Sequence of chain 1.B:
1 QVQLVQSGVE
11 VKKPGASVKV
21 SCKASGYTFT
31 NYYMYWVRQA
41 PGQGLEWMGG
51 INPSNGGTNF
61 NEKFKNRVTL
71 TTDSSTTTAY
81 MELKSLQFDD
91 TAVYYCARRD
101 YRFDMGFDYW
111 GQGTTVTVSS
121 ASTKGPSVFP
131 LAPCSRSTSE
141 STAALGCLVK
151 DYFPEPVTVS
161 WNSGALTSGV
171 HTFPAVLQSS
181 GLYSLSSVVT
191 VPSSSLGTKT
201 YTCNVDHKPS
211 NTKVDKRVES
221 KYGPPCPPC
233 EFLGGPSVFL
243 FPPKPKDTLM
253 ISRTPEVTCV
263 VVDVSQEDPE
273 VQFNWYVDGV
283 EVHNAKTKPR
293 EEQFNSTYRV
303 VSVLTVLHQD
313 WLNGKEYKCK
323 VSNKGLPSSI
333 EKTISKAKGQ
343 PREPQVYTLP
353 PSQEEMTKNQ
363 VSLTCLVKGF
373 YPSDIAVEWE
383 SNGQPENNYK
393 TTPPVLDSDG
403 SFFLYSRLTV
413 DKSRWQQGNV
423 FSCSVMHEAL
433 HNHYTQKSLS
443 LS

Binding-site contacts:
Ligand atom O4 contacts residue ASP401 of chain 1.D at 3.6 Å.
Ligand atom C2 contacts residue ARG409 of chain 1.B at 3.6 Å.
Ligand atom O5 contacts residue SO41 of chain 1.L at 3.2 Å (h-bond).
Ligand atom O2 contacts residue LYS370 of chain 1.D at 3.0 Å (salt-bridge).
Ligand atom C4 contacts residue ARG344 of chain 1.D at 3.9 Å.
Ligand atom C1 contacts residue LYS370 of chain 1.D at 3.8 Å.
Ligand atom O6 contacts residue GLN362 of chain 1.B at 3.7 Å.
Ligand atom C2 contacts residue THR411 of chain 1.B at 3.9 Å.
Ligand atom O2 contacts residue ASP401 of chain 1.D at 3.5 Å (salt-bridge).
Ligand atom C3 contacts residue ARG409 of chain 1.B at 3.9 Å.
Ligand atom O5 contacts residue GLN362 of chain 1.B at 2.9 Å (h-bond).
Ligand atom O5 contacts residue GLN362 of chain 1.B at 3.7 Å.
Ligand atom O4 contacts residue ASP399 of chain 1.D at 3.9 Å.
Ligand atom O3 contacts residue THR411 of chain 1.B at 3.4 Å (h-bond).
Ligand atom O3 contacts residue ASP401 of chain 1.D at 2.7 Å (salt-bridge).
Ligand atom C2 contacts residue SO41 of chain 1.L at 3.9 Å.
Ligand atom O1 contacts residue LYS360 of chain 1.B at 3.7 Å.
Ligand atom O3 contacts residue ARG409 of chain 1.B at 3.1 Å (salt-bridge).
Ligand atom O4 contacts residue ASP401 of chain 1.D at 3.6 Å (salt-bridge).
Ligand atom C3 contacts residue ASP399 of chain 1.D at 3.7 Å.
Ligand atom C6 contacts residue GLN362 of chain 1.B at 3.4 Å.
Ligand atom C5 contacts residue ASP401 of chain 1.D at 4.0 Å.
Ligand atom C5 contacts residue SO41 of chain 1.L at 3.8 Å.
Ligand atom O3 contacts residue GLY371 of chain 1.D at 4.1 Å.
Ligand atom O1 contacts residue SO41 of chain 1.L at 2.9 Å (h-bond).
Ligand atom C1 contacts residue GLN347 of chain 1.D at 3.8 Å.
Ligand atom O4 contacts residue SER400 of chain 1.D at 3.1 Å (h-bond).
Ligand atom C3 contacts residue ASP401 of chain 1.D at 3.4 Å.
Ligand atom O3 contacts residue ASP399 of chain 1.D at 2.6 Å (salt-bridge).
Ligand atom O2 contacts residue ARG409 of chain 1.B at 2.9 Å (salt-bridge).
Ligand atom C6 contacts residue SO41 of chain 1.L at 3.9 Å.
Ligand atom C5 contacts residue GLN362 of chain 1.B at 3.8 Å.
Ligand atom C1 contacts residue GLN362 of chain 1.B at 3.5 Å.
Ligand atom C1 contacts residue SO41 of chain 1.L at 3.5 Å.
Ligand atom O4 contacts residue ARG344 of chain 1.D at 3.1 Å (salt-bridge).
Ligand atom O6 contacts residue GLN362 of chain 1.B at 2.7 Å (h-bond).
Ligand atom O6 contacts residue ASN390 of chain 1.B at 3.5 Å (h-bond).
Ligand atom O3 contacts residue ARG344 of chain 1.D at 3.5 Å (salt-bridge).
Ligand atom O1 contacts residue GLN347 of chain 1.D at 2.9 Å (h-bond).
Ligand atom C4 contacts residue ASP401 of chain 1.D at 3.2 Å.

Sequence of chain 1.D:
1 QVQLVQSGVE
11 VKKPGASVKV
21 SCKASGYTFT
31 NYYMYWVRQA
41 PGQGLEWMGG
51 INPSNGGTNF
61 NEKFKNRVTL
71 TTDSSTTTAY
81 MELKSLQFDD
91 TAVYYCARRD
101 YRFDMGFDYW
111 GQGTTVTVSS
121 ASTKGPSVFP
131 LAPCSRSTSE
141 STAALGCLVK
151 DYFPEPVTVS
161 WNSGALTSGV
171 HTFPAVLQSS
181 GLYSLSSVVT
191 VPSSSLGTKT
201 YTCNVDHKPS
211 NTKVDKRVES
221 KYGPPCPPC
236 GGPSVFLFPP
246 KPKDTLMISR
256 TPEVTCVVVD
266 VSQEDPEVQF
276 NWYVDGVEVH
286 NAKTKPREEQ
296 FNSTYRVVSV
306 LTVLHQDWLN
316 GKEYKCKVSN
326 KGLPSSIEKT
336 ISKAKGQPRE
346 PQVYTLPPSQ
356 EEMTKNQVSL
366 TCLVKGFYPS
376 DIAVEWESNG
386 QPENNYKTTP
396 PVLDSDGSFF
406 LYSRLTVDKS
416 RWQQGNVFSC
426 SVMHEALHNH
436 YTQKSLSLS

The small molecule below binds the protein below.
Small molecule (SMILES): OC[C@H]1O[C@@](CO)(O[C@H]2O[C@H](CO)[C@@H](O)[C@H](O)[C@H]2O)[C@@H](O)[C@@H]1O